A protein and the small-molecule ligand that binds it are described below.
Small molecule (SMILES): NCC(=O)O

Binding-site contacts:
Ligand atom O contacts residue VAL137 of chain 2.D at 4.1 Å.
Ligand atom C contacts residue LYS260 of chain 2.D at 4.2 Å.
Ligand atom O contacts residue PHE189 of chain 2.D at 4.2 Å.
Ligand atom OXT contacts residue GLN138 of chain 2.D at 4.2 Å.
Ligand atom N contacts residue GLN138 of chain 2.D at 4.4 Å.
Ligand atom CA contacts residue PHE189 of chain 2.D at 3.6 Å (hydrophobic).
Ligand atom C contacts residue LYS190 of chain 2.D at 3.3 Å.
Ligand atom O contacts residue SER139 of chain 2.D at 3.6 Å.
Ligand atom OXT contacts residue LYS260 of chain 2.D at 3.6 Å.
Ligand atom N contacts residue VAL137 of chain 2.D at 4.0 Å.
Ligand atom O contacts residue LYS260 of chain 2.D at 4.1 Å.
Ligand atom C contacts residue PHE189 of chain 2.D at 4.3 Å (hydrophobic).
Ligand atom C contacts residue VAL137 of chain 2.D at 4.3 Å (hydrophobic).
Ligand atom CA contacts residue VAL137 of chain 2.D at 3.7 Å (hydrophobic).
Ligand atom C contacts residue GLN138 of chain 2.D at 3.7 Å.
Ligand atom O contacts residue LYS190 of chain 2.D at 3.0 Å (salt-bridge).
Ligand atom O contacts residue PHE140 of chain 2.D at 4.2 Å.
Ligand atom CA contacts residue GLN138 of chain 2.D at 4.4 Å.
Ligand atom OXT contacts residue ASP257 of chain 2.D at 4.3 Å.
Ligand atom OXT contacts residue LYS190 of chain 2.D at 3.1 Å (salt-bridge).
Ligand atom O contacts residue GLN138 of chain 2.D at 3.3 Å (h-bond).
Ligand atom CA contacts residue LYS190 of chain 2.D at 4.2 Å.

Sequence of chain 2.D:
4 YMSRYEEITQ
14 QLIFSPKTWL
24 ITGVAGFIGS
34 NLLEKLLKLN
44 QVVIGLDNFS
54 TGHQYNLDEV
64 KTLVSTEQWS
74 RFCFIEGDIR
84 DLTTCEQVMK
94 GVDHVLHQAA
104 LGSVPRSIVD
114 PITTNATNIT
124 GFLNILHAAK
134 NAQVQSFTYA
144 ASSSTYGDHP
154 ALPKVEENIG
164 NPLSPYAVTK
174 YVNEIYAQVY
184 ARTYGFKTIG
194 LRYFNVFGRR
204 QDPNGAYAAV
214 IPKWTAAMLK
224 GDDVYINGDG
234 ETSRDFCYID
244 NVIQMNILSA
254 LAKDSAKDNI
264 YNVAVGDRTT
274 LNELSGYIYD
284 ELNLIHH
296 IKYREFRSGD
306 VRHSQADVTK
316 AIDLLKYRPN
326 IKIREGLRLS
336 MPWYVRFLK